Binding-site contacts:
Ligand atom C3 contacts residue ASN173 of chain 1.A at 3.8 Å.
Ligand atom O5 contacts residue GLU152 of chain 1.A at 3.8 Å.
Ligand atom O6 contacts residue GLU153 of chain 1.A at 3.4 Å.
Ligand atom O5 contacts residue GLN212 of chain 1.A at 4.5 Å.
Ligand atom C7 contacts residue GLU152 of chain 1.A at 4.2 Å.
Ligand atom C2 contacts residue GLU152 of chain 1.A at 3.9 Å.
Ligand atom O5 contacts residue ILE154 of chain 1.A at 3.2 Å (h-bond).
Ligand atom C5 contacts residue ILE154 of chain 1.A at 4.2 Å (hydrophobic).
Ligand atom C8 contacts residue LYS174 of chain 1.A at 3.7 Å.
Ligand atom C2 contacts residue GLN212 of chain 1.A at 4.5 Å.
Ligand atom C7 contacts residue ASN173 of chain 1.A at 3.4 Å.
Ligand atom O7 contacts residue ASN173 of chain 1.A at 3.5 Å (h-bond).
Ligand atom O7 contacts residue GLU152 of chain 1.A at 3.5 Å (salt-bridge).
Ligand atom C1 contacts residue GLU153 of chain 1.A at 4.1 Å.
Ligand atom C5 contacts residue GLU153 of chain 1.A at 4.4 Å.
Ligand atom C8 contacts residue ASN173 of chain 1.A at 4.2 Å.
Ligand atom N2 contacts residue ASN173 of chain 1.A at 2.9 Å (h-bond).
Ligand atom O6 contacts residue ILE154 of chain 1.A at 3.0 Å (h-bond).
Ligand atom C6 contacts residue ILE154 of chain 1.A at 4.1 Å (hydrophobic).
Ligand atom N2 contacts residue GLU152 of chain 1.A at 4.4 Å.
Ligand atom C1 contacts residue ASN173 of chain 1.A at 1.4 Å.
Ligand atom C1 contacts residue GLU152 of chain 1.A at 3.6 Å.
Ligand atom C1 contacts residue GLN212 of chain 1.A at 4.0 Å.
Ligand atom O6 contacts residue LYS216 of chain 1.A at 3.7 Å.
Ligand atom C6 contacts residue GLU153 of chain 1.A at 4.0 Å.
Ligand atom O5 contacts residue GLU153 of chain 1.A at 3.3 Å.
Ligand atom C5 contacts residue ASN173 of chain 1.A at 3.6 Å.
Ligand atom C2 contacts residue ASN173 of chain 1.A at 2.4 Å.
Ligand atom C5 contacts residue GLN212 of chain 1.A at 4.1 Å.
Ligand atom C1 contacts residue ILE154 of chain 1.A at 3.9 Å (hydrophobic).
Ligand atom O5 contacts residue ASN173 of chain 1.A at 2.3 Å (h-bond).
Ligand atom C3 contacts residue GLN212 of chain 1.A at 4.0 Å.
Ligand atom C4 contacts residue ASN173 of chain 1.A at 4.2 Å.
Ligand atom O4 contacts residue GLN212 of chain 1.A at 4.3 Å.

Sequence of chain 1.A:
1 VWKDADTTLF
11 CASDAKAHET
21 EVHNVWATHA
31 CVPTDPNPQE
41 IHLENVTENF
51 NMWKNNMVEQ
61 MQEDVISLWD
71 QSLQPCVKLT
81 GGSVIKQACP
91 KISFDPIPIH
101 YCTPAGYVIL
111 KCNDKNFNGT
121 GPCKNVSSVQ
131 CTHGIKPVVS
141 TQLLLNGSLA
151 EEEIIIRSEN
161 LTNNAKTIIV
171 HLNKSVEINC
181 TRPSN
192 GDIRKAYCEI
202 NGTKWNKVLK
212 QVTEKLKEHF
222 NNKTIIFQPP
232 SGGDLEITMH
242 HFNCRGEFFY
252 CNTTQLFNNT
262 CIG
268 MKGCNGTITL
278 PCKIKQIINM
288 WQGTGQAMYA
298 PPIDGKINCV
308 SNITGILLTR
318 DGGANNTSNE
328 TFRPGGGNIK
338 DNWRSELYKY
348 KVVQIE

This protein binds this small molecule.
Small molecule (SMILES): CC(=O)N[C@@H]1[C@@H](O)[C@H](O)[C@@H](CO)O[C@H]1O